Sequence of chain 1.A:
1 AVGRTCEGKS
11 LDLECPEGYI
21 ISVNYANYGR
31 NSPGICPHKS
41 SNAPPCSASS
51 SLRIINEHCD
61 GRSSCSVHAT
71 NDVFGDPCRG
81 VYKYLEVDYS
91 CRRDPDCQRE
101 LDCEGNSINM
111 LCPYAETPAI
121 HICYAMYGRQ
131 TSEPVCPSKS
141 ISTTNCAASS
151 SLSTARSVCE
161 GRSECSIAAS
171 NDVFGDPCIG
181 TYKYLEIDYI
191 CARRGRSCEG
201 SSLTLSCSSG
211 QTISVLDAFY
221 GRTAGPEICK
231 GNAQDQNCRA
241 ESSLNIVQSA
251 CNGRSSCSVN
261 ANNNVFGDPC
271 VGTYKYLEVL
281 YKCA

A protein and the small-molecule ligand that binds it are described below.
Small molecule (SMILES): C[C@@H]1O[C@@H](O)[C@H](O)[C@H](O)[C@H]1O

Binding-site contacts:
Ligand atom O2 contacts residue CYS178 of chain 1.A at 3.7 Å.
Ligand atom O2 contacts residue ASP176 of chain 1.A at 2.6 Å (salt-bridge).
Ligand atom C6 contacts residue TYR182 of chain 1.A at 3.9 Å (hydrophobic).
Ligand atom O4 contacts residue LYS183 of chain 1.A at 4.4 Å.
Ligand atom O3 contacts residue ASN171 of chain 1.A at 3.0 Å (h-bond).
Ligand atom O3 contacts residue LYS183 of chain 1.A at 2.8 Å (salt-bridge).
Ligand atom C3 contacts residue ASP176 of chain 1.A at 4.1 Å.
Ligand atom O2 contacts residue ASN171 of chain 1.A at 4.5 Å.
Ligand atom C4 contacts residue TYR182 of chain 1.A at 4.2 Å (hydrophobic).
Ligand atom O4 contacts residue GLU104 of chain 1.A at 2.7 Å (salt-bridge).
Ligand atom O4 contacts residue TYR182 of chain 1.A at 3.7 Å.
Ligand atom O2 contacts residue GLY180 of chain 1.A at 2.9 Å (h-bond).
Ligand atom C3 contacts residue GLU104 of chain 1.A at 3.5 Å.
Ligand atom O2 contacts residue LYS183 of chain 1.A at 3.2 Å (salt-bridge).
Ligand atom O5 contacts residue THR181 of chain 1.A at 4.2 Å.
Ligand atom C4 contacts residue GLU104 of chain 1.A at 3.6 Å.
Ligand atom C4 contacts residue THR181 of chain 1.A at 3.6 Å.
Ligand atom O2 contacts residue THR181 of chain 1.A at 4.1 Å.
Ligand atom C2 contacts residue ASP176 of chain 1.A at 3.4 Å.
Ligand atom O2 contacts residue ILE179 of chain 1.A at 3.3 Å.
Ligand atom C5 contacts residue THR181 of chain 1.A at 4.5 Å.
Ligand atom C5 contacts residue GLY180 of chain 1.A at 4.3 Å.
Ligand atom O3 contacts residue THR181 of chain 1.A at 4.3 Å.
Ligand atom C3 contacts residue THR181 of chain 1.A at 4.5 Å.
Ligand atom C3 contacts residue ASN171 of chain 1.A at 4.0 Å.
Ligand atom O5 contacts residue GLY180 of chain 1.A at 3.5 Å.
Ligand atom O3 contacts residue ASP176 of chain 1.A at 3.6 Å.
Ligand atom C2 contacts residue GLY180 of chain 1.A at 3.8 Å.
Ligand atom C1 contacts residue GLY180 of chain 1.A at 3.5 Å.
Ligand atom O4 contacts residue THR181 of chain 1.A at 3.9 Å.
Ligand atom C2 contacts residue ASN171 of chain 1.A at 4.2 Å.
Ligand atom C2 contacts residue LYS183 of chain 1.A at 4.0 Å.
Ligand atom C6 contacts residue GLY180 of chain 1.A at 3.8 Å.
Ligand atom C6 contacts residue SER140 of chain 1.A at 3.6 Å.
Ligand atom C4 contacts residue LYS183 of chain 1.A at 3.9 Å.
Ligand atom O3 contacts residue GLU104 of chain 1.A at 2.6 Å (salt-bridge).
Ligand atom C6 contacts residue THR181 of chain 1.A at 4.1 Å.
Ligand atom C3 contacts residue LYS183 of chain 1.A at 3.7 Å.